Sequence of chain 1.E:
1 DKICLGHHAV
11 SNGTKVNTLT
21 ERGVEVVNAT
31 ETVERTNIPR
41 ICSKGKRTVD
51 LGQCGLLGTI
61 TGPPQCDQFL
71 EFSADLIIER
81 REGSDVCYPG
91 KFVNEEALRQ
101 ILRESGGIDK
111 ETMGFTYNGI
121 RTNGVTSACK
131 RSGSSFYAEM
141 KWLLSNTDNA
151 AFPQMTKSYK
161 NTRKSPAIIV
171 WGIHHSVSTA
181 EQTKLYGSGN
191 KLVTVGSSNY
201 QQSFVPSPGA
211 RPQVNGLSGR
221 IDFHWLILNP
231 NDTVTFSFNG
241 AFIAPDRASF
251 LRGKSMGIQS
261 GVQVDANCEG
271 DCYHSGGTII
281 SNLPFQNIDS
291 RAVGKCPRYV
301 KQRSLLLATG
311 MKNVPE

A protein and the small-molecule ligand that binds it are described below.
Small molecule (SMILES): OC[C@H]1O[C@@H](O)[C@H](O)[C@@H](O)[C@H]1O

Binding-site contacts:
Ligand atom O3 contacts residue NAG1 of chain 1.I at 2.5 Å (h-bond).
Ligand atom C5 contacts residue NAG1 of chain 1.I at 4.4 Å.
Ligand atom C3 contacts residue NAG1 of chain 1.I at 3.2 Å.
Ligand atom C2 contacts residue NAG1 of chain 1.I at 4.5 Å.
Ligand atom C4 contacts residue NAG1 of chain 1.I at 2.9 Å.
Ligand atom O4 contacts residue SER127 of chain 1.E at 4.1 Å.
Ligand atom O4 contacts residue SIA1 of chain 1.Q at 4.1 Å.
Ligand atom O4 contacts residue NAG1 of chain 1.I at 2.7 Å (h-bond).